Binding-site contacts:
Ligand atom F01 contacts residue ILE56 of chain 1.A at 4.4 Å.
Ligand atom C10 contacts residue LEU90 of chain 1.A at 4.1 Å (hydrophobic).
Ligand atom N08 contacts residue LEU90 of chain 1.A at 3.8 Å.
Ligand atom F01 contacts residue ARG60 of chain 1.A at 4.5 Å.
Ligand atom C02 contacts residue MET59 of chain 1.A at 3.9 Å (hydrophobic).
Ligand atom C12 contacts residue LEU90 of chain 1.A at 4.0 Å (hydrophobic).
Ligand atom C07 contacts residue MET59 of chain 1.A at 4.0 Å (hydrophobic).
Ligand atom C03 contacts residue LEU90 of chain 1.A at 4.0 Å (hydrophobic).
Ligand atom C07 contacts residue TRP65 of chain 1.A at 3.8 Å (hydrophobic).
Ligand atom C06 contacts residue LEU90 of chain 1.A at 4.4 Å (hydrophobic).
Ligand atom C12 contacts residue GLN94 of chain 1.A at 4.2 Å.
Ligand atom F01 contacts residue LEU93 of chain 1.A at 4.5 Å.
Ligand atom F01 contacts residue GLU97 of chain 1.A at 3.6 Å.
Ligand atom C02 contacts residue GLU97 of chain 1.A at 4.1 Å.
Ligand atom C10 contacts residue TRP65 of chain 1.A at 4.0 Å (hydrophobic).
Ligand atom C04 contacts residue GLN94 of chain 1.A at 4.0 Å.
Ligand atom C05 contacts residue LEU90 of chain 1.A at 3.8 Å (hydrophobic).
Ligand atom C03 contacts residue GLN94 of chain 1.A at 4.2 Å.
Ligand atom C06 contacts residue TRP65 of chain 1.A at 3.4 Å (hydrophobic).
Ligand atom C05 contacts residue TRP65 of chain 1.A at 4.4 Å (hydrophobic).
Ligand atom N11 contacts residue LEU90 of chain 1.A at 4.2 Å.
Ligand atom N08 contacts residue TRP65 of chain 1.A at 4.3 Å.
Ligand atom C03 contacts residue LEU93 of chain 1.A at 3.8 Å (hydrophobic).
Ligand atom C04 contacts residue LEU90 of chain 1.A at 3.6 Å (hydrophobic).
Ligand atom C09 contacts residue LEU90 of chain 1.A at 4.1 Å (hydrophobic).
Ligand atom C05 contacts residue GLN94 of chain 1.A at 4.3 Å.
Ligand atom C09 contacts residue TRP65 of chain 1.A at 3.5 Å (hydrophobic).
Ligand atom F01 contacts residue MET59 of chain 1.A at 3.2 Å.
Ligand atom C03 contacts residue GLU97 of chain 1.A at 4.5 Å.

Sequence of chain 1.A:
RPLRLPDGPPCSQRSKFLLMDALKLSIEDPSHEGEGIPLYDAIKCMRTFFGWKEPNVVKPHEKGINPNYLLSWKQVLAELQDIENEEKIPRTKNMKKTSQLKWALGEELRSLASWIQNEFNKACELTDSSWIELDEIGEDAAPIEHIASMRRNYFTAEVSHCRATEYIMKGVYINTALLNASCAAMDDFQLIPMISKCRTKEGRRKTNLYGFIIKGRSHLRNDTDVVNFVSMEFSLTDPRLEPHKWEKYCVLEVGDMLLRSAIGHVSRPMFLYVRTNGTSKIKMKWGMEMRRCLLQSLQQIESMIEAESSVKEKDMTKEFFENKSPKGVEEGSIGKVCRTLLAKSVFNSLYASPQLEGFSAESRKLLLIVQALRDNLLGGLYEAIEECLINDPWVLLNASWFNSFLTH

The small molecule below binds the protein below.
Small molecule (SMILES): Fc1ccc(-n2ccnc2)cc1